A small-molecule ligand and the protein it binds are described below.
Small molecule (SMILES): CC(=O)N[C@H]1[C@H](O[C@H]2[C@H](O)[C@@H](NC(C)=O)CO[C@@H]2CO)O[C@H](CO)[C@@H](O[C@@H]2O[C@H](CO)[C@@H](O)[C@H](O)[C@@H]2O)[C@@H]1O

Sequence of chain 1.G:
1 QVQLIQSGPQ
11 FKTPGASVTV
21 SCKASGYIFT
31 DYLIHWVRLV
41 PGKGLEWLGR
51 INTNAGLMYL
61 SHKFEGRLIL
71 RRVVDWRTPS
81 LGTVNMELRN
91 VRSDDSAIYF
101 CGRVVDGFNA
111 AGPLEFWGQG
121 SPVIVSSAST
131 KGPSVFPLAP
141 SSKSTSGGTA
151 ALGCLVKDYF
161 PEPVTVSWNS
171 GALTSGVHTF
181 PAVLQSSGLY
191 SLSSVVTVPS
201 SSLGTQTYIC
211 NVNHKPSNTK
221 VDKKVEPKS

Binding-site contacts:
Ligand atom O2 contacts residue NAG2 of chain 1.T at 4.1 Å.
Ligand atom C5 contacts residue BMA3 of chain 1.T at 3.9 Å.
Ligand atom O3 contacts residue NAG1 of chain 1.T at 3.7 Å.
Ligand atom C8 contacts residue THR341 of chain 1.A at 3.8 Å.
Ligand atom O5 contacts residue BMA3 of chain 1.T at 3.1 Å (h-bond).
Ligand atom C7 contacts residue SER357 of chain 1.A at 4.3 Å.
Ligand atom O7 contacts residue ASN332 of chain 1.A at 3.6 Å (h-bond).
Ligand atom O4 contacts residue BMA3 of chain 1.T at 4.0 Å.
Ligand atom C6 contacts residue BMA3 of chain 1.T at 3.5 Å.
Ligand atom C4 contacts residue ASN332 of chain 1.A at 4.2 Å.
Ligand atom C5 contacts residue NAG2 of chain 1.T at 4.4 Å.
Ligand atom C5 contacts residue ASN332 of chain 1.A at 3.7 Å.
Ligand atom C2 contacts residue ASN332 of chain 1.A at 2.5 Å.
Ligand atom C8 contacts residue GLU65 of chain 1.G at 4.5 Å.
Ligand atom C7 contacts residue ASN355 of chain 1.A at 4.3 Å.
Ligand atom C6 contacts residue NAG1 of chain 1.T at 4.2 Å.
Ligand atom C1 contacts residue SER357 of chain 1.A at 4.1 Å.
Ligand atom C8 contacts residue SER333 of chain 1.A at 4.5 Å.
Ligand atom O2 contacts residue BMA3 of chain 1.T at 4.0 Å.
Ligand atom O6 contacts residue NAG2 of chain 1.T at 2.8 Å (h-bond).
Ligand atom O7 contacts residue NAG1 of chain 1.T at 3.3 Å (h-bond).
Ligand atom C7 contacts residue NAG1 of chain 1.T at 4.3 Å.
Ligand atom C1 contacts residue ASN332 of chain 1.A at 1.4 Å.
Ligand atom O5 contacts residue ASN332 of chain 1.A at 2.3 Å (h-bond).
Ligand atom C2 contacts residue SER357 of chain 1.A at 4.3 Å.
Ligand atom N2 contacts residue ASN332 of chain 1.A at 3.0 Å (h-bond).
Ligand atom O7 contacts residue ASN355 of chain 1.A at 3.1 Å (h-bond).
Ligand atom C3 contacts residue ASN332 of chain 1.A at 3.8 Å.
Ligand atom O6 contacts residue NAG1 of chain 1.T at 2.9 Å (h-bond).
Ligand atom C6 contacts residue NAG2 of chain 1.T at 3.8 Å.
Ligand atom O5 contacts residue SER357 of chain 1.A at 4.4 Å.
Ligand atom C1 contacts residue BMA3 of chain 1.T at 4.0 Å.
Ligand atom C7 contacts residue ASN332 of chain 1.A at 3.5 Å.
Ligand atom O6 contacts residue BMA3 of chain 1.T at 2.9 Å (h-bond).
Ligand atom O5 contacts residue NAG1 of chain 1.T at 4.5 Å.
Ligand atom O7 contacts residue SER357 of chain 1.A at 3.5 Å (h-bond).

Sequence of chain 1.A:
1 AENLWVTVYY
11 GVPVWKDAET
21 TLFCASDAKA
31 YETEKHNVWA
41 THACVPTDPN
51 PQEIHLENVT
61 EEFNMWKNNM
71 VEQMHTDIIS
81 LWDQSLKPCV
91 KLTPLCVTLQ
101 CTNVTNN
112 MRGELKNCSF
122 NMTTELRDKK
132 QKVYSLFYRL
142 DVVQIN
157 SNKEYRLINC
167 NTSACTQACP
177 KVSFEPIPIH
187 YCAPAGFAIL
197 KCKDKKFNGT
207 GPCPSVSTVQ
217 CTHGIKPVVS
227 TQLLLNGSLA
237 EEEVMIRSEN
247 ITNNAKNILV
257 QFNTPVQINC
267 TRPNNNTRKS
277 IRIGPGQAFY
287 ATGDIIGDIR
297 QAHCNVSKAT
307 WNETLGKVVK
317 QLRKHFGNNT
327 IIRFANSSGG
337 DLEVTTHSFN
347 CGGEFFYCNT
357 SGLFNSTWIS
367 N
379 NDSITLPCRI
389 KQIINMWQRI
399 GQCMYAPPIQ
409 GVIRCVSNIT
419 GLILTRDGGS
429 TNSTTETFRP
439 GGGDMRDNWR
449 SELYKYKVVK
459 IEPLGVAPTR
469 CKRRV